Sequence of chain 34.A:
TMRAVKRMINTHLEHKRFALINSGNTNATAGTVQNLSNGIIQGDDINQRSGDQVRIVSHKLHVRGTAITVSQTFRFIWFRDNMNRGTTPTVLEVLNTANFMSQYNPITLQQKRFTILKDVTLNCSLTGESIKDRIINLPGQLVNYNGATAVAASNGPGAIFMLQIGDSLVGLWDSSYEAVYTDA

Binding-site contacts:
Ligand atom OP2 contacts residue ARG15 of chain 34.A at 2.5 Å.
Ligand atom OP2 contacts residue ARG19 of chain 34.A at 2.1 Å (salt-bridge).
Ligand atom O4' contacts residue ARG19 of chain 34.A at 3.9 Å.
Ligand atom OP1 contacts residue ARG15 of chain 34.A at 2.5 Å.
Ligand atom C2' contacts residue ARG19 of chain 34.A at 3.6 Å.
Ligand atom O3' contacts residue ARG19 of chain 34.A at 3.6 Å (salt-bridge).
Ligand atom N3 contacts residue A1 of chain 34.B at 2.7 Å (h-bond).
Ligand atom C4 contacts residue A1 of chain 34.B at 3.4 Å.
Ligand atom C5 contacts residue ARG19 of chain 34.A at 2.9 Å.
Ligand atom C4 contacts residue ARG19 of chain 34.A at 3.9 Å.
Ligand atom O2 contacts residue A3 of chain 34.B at 3.2 Å.
Ligand atom N3 contacts residue A3 of chain 34.B at 2.8 Å (h-bond).
Ligand atom C4' contacts residue ARG15 of chain 34.A at 3.3 Å.
Ligand atom O5' contacts residue ARG15 of chain 34.A at 3.6 Å.
Ligand atom C5' contacts residue ARG19 of chain 34.A at 3.2 Å.
Ligand atom OP1 contacts residue LYS18 of chain 34.A at 3.7 Å.
Ligand atom P contacts residue ARG15 of chain 34.A at 3.1 Å.
Ligand atom C6 contacts residue ARG19 of chain 34.A at 2.7 Å.
Ligand atom OP2 contacts residue ALA16 of chain 34.A at 4.1 Å.
Ligand atom C2 contacts residue A1 of chain 34.B at 3.1 Å.
Ligand atom N1 contacts residue A3 of chain 34.B at 4.3 Å.
Ligand atom N3 contacts residue A2 of chain 34.B at 3.7 Å.
Ligand atom C3' contacts residue ARG19 of chain 34.A at 3.4 Å.
Ligand atom C4' contacts residue ARG19 of chain 34.A at 3.7 Å.
Ligand atom O4 contacts residue A3 of chain 34.B at 2.8 Å (h-bond).
Ligand atom N1 contacts residue ARG19 of chain 34.A at 3.9 Å.
Ligand atom C2 contacts residue A3 of chain 34.B at 3.5 Å.
Ligand atom C2 contacts residue A2 of chain 34.B at 3.9 Å.
Ligand atom C5' contacts residue ARG15 of chain 34.A at 2.5 Å.
Ligand atom O5' contacts residue ARG19 of chain 34.A at 2.1 Å (salt-bridge).
Ligand atom O3' contacts residue ARG15 of chain 34.A at 3.1 Å (salt-bridge).
Ligand atom OP1 contacts residue MET14 of chain 34.A at 3.8 Å.
Ligand atom P contacts residue ARG19 of chain 34.A at 2.8 Å.
Ligand atom O4 contacts residue A1 of chain 34.B at 3.0 Å (h-bond).
Ligand atom O2 contacts residue A2 of chain 34.B at 3.7 Å.
Ligand atom OP1 contacts residue ARG19 of chain 34.A at 4.1 Å.
Ligand atom C4 contacts residue A3 of chain 34.B at 3.6 Å.
Ligand atom O2 contacts residue A1 of chain 34.B at 2.7 Å (h-bond).
Ligand atom C3' contacts residue ARG15 of chain 34.A at 3.8 Å.
Ligand atom C1' contacts residue ARG19 of chain 34.A at 4.3 Å.

The small molecule below binds the protein below.
Small molecule (SMILES): O=c1ccn([C@@H]2O[C@H](CO[P](=O)(O)O[C@H]3[C@@H](O)[C@H](n4ccc(=O)[nH]c4=O)O[C@@H]3CO[P](=O)(O)O[C@H]3[C@@H](O)[C@H](n4ccc(=O)[nH]c4=O)O[C@@H]3CO[P](=O)(O)O[C@H]3[C@@H](O)[C@H](n4ccc(=O)[nH]c4=O)O[C@@H]3COP(=O)=O)[C@@H](O)[C@H]2O)c(=O)[nH]1